Sequence of chain 1.E:
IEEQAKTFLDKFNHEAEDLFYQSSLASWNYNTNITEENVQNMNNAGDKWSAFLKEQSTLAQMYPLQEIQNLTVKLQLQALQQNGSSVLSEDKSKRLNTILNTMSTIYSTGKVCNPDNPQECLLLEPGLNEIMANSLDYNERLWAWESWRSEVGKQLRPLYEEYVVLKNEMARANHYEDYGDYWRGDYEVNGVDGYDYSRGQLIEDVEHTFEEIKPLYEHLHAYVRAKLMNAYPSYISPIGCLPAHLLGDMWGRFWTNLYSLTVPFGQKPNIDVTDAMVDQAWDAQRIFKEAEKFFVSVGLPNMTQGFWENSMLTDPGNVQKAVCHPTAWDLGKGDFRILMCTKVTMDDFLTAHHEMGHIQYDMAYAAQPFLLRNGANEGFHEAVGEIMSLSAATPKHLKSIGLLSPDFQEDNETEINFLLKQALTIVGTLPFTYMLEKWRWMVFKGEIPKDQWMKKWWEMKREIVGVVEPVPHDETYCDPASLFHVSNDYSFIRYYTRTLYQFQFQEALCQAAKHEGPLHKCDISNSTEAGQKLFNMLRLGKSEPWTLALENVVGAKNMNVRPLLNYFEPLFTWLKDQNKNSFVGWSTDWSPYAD

Binding-site contacts:
Ligand atom O5 contacts residue ASN304 of chain 1.E at 2.4 Å (h-bond).
Ligand atom C2 contacts residue ASN304 of chain 1.E at 2.5 Å.
Ligand atom C3 contacts residue ASN304 of chain 1.E at 3.8 Å.
Ligand atom C1 contacts residue ASN304 of chain 1.E at 1.4 Å.
Ligand atom C8 contacts residue ASN304 of chain 1.E at 4.4 Å.
Ligand atom C4 contacts residue ASN304 of chain 1.E at 4.2 Å.
Ligand atom C5 contacts residue ASN304 of chain 1.E at 3.7 Å.
Ligand atom C7 contacts residue ASN304 of chain 1.E at 4.0 Å.
Ligand atom O7 contacts residue ASN304 of chain 1.E at 4.5 Å.
Ligand atom N2 contacts residue ASN304 of chain 1.E at 2.9 Å (h-bond).

The small molecule below binds the protein below.
Small molecule (SMILES): CC(=O)N[C@@H]1[C@@H](O)[C@H](O)[C@@H](CO)O[C@H]1O